Binding-site contacts:
Ligand atom F05 contacts residue MET101 of chain 1.B at 3.3 Å.
Ligand atom C10 contacts residue MET101 of chain 1.B at 3.8 Å (hydrophobic).
Ligand atom C08 contacts residue MET101 of chain 1.B at 3.6 Å (hydrophobic).
Ligand atom C03 contacts residue VAL40 of chain 1.B at 3.6 Å (hydrophobic).
Ligand atom O17 contacts residue LEU166 of chain 1.B at 3.3 Å.
Ligand atom C18 contacts residue VAL85 of chain 1.B at 3.8 Å (hydrophobic).
Ligand atom O09 contacts residue LEU87 of chain 1.B at 3.2 Å.
Ligand atom C14 contacts residue LEU166 of chain 1.B at 3.4 Å (hydrophobic).
Ligand atom F05 contacts residue ILE52 of chain 1.B at 3.4 Å.
Ligand atom C16 contacts residue ASP165 of chain 1.B at 3.8 Å.
Ligand atom C02 contacts residue LYS54 of chain 1.B at 3.8 Å.
Ligand atom C28 contacts residue ALA164 of chain 1.B at 3.6 Å (hydrophobic).
Ligand atom C27 contacts residue ASP165 of chain 1.B at 3.8 Å.
Ligand atom C28 contacts residue ASP165 of chain 1.B at 3.7 Å.
Ligand atom C11 contacts residue LEU168 of chain 1.B at 3.6 Å (hydrophobic).
Ligand atom O09 contacts residue MET101 of chain 1.B at 3.4 Å.
Ligand atom N29 contacts residue VAL85 of chain 1.B at 3.6 Å.
Ligand atom N29 contacts residue ASP165 of chain 1.B at 3.3 Å (salt-bridge).
Ligand atom F01 contacts residue VAL40 of chain 1.B at 3.3 Å.
Ligand atom O17 contacts residue ALA164 of chain 1.B at 3.6 Å.
Ligand atom N07 contacts residue LEU99 of chain 1.B at 3.3 Å (h-bond).
Ligand atom C21 contacts residue VAL85 of chain 1.B at 3.2 Å (hydrophobic).
Ligand atom C22 contacts residue VAL85 of chain 1.B at 3.0 Å (hydrophobic).
Ligand atom C26 contacts residue ASP165 of chain 1.B at 3.8 Å.
Ligand atom O17 contacts residue ASP165 of chain 1.B at 3.1 Å (salt-bridge).
Ligand atom N20 contacts residue VAL85 of chain 1.B at 3.4 Å (h-bond).
Ligand atom C27 contacts residue HIS145 of chain 1.B at 3.7 Å.
Ligand atom C04 contacts residue MET101 of chain 1.B at 3.8 Å (hydrophobic).
Ligand atom N19 contacts residue PHE171 of chain 1.B at 3.6 Å.
Ligand atom C02 contacts residue VAL40 of chain 1.B at 3.7 Å (hydrophobic).
Ligand atom C06 contacts residue LYS54 of chain 1.B at 3.6 Å.
Ligand atom O09 contacts residue VAL100 of chain 1.B at 3.6 Å.
Ligand atom C14 contacts residue LYS54 of chain 1.B at 3.5 Å.
Ligand atom C22 contacts residue ILE163 of chain 1.B at 3.6 Å (hydrophobic).
Ligand atom N07 contacts residue MET101 of chain 1.B at 3.7 Å.
Ligand atom C28 contacts residue ILE163 of chain 1.B at 3.4 Å (hydrophobic).
Ligand atom N29 contacts residue ALA164 of chain 1.B at 3.6 Å.
Ligand atom O09 contacts residue LEU99 of chain 1.B at 3.6 Å.
Ligand atom F05 contacts residue MET53 of chain 1.B at 3.7 Å.
Ligand atom C13 contacts residue LYS54 of chain 1.B at 3.5 Å.

Sequence of chain 1.B:
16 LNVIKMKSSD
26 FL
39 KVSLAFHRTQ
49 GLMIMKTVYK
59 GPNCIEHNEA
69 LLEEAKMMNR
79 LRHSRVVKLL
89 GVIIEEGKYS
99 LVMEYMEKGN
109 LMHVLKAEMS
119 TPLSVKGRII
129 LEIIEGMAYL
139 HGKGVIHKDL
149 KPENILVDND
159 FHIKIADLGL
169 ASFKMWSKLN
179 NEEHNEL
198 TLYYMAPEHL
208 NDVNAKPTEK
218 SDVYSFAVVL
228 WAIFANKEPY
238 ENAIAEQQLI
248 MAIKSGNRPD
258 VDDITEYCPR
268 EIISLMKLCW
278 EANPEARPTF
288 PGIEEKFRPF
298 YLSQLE

This small molecule binds to this protein.
Small molecule (SMILES): O=C(N[C@H]1CCc2cc(F)cc(F)c2NC1=O)c1nc(Cc2ccccc2)n[nH]1